Binding-site contacts:
Ligand atom C2 contacts residue THR205 of chain 1.A at 3.3 Å.
Ligand atom C5 contacts residue ASN203 of chain 1.A at 3.8 Å.
Ligand atom C7 contacts residue THR205 of chain 1.A at 3.1 Å.
Ligand atom C2 contacts residue ASN203 of chain 1.A at 2.5 Å.
Ligand atom O5 contacts residue ASN203 of chain 1.A at 2.5 Å (h-bond).
Ligand atom C1 contacts residue ASN203 of chain 1.A at 1.5 Å.
Ligand atom C1 contacts residue THR205 of chain 1.A at 3.8 Å.
Ligand atom O7 contacts residue THR205 of chain 1.A at 4.0 Å.
Ligand atom N2 contacts residue THR205 of chain 1.A at 2.5 Å (h-bond).
Ligand atom N2 contacts residue ASN203 of chain 1.A at 3.4 Å (h-bond).
Ligand atom C8 contacts residue THR205 of chain 1.A at 3.3 Å.
Ligand atom C4 contacts residue ASN203 of chain 1.A at 4.3 Å.
Ligand atom O3 contacts residue ASN203 of chain 1.A at 3.7 Å.
Ligand atom O6 contacts residue ASN203 of chain 1.A at 4.3 Å.
Ligand atom C3 contacts residue ASN203 of chain 1.A at 3.6 Å.

A small-molecule ligand and the protein it binds are described below.
Small molecule (SMILES): CC(=O)N[C@H]1[C@H](O[C@H]2[C@H](O)[C@@H](NC(C)=O)CO[C@@H]2CO)O[C@H](CO)[C@@H](O)[C@@H]1O

Sequence of chain 1.A:
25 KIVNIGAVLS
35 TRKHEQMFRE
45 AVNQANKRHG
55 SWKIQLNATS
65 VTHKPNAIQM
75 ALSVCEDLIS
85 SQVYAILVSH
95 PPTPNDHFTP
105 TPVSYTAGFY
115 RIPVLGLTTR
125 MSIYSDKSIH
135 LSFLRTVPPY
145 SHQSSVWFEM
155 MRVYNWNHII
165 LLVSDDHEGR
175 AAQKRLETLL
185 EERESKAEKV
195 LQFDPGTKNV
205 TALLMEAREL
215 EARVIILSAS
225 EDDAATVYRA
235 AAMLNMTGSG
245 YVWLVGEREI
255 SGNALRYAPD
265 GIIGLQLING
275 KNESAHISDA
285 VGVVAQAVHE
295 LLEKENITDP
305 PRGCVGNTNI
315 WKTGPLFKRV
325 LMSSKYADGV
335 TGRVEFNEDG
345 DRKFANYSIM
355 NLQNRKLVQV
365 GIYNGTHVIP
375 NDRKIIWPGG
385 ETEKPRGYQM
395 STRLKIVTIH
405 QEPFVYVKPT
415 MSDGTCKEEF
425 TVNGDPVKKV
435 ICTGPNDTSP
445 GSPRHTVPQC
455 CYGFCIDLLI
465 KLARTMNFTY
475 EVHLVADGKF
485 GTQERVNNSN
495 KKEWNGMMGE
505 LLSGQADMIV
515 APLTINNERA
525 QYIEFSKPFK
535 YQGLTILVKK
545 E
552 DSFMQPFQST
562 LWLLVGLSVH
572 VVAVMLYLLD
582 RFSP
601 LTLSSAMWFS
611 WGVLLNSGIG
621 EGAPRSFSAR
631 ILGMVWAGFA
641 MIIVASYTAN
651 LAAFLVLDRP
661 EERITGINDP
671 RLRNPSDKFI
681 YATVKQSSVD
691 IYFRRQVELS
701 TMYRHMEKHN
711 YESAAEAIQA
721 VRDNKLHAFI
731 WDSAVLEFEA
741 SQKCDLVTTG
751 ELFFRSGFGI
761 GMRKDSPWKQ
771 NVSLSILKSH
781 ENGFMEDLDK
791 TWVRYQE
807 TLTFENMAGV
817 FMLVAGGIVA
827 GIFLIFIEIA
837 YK